Sequence of chain 1.C:
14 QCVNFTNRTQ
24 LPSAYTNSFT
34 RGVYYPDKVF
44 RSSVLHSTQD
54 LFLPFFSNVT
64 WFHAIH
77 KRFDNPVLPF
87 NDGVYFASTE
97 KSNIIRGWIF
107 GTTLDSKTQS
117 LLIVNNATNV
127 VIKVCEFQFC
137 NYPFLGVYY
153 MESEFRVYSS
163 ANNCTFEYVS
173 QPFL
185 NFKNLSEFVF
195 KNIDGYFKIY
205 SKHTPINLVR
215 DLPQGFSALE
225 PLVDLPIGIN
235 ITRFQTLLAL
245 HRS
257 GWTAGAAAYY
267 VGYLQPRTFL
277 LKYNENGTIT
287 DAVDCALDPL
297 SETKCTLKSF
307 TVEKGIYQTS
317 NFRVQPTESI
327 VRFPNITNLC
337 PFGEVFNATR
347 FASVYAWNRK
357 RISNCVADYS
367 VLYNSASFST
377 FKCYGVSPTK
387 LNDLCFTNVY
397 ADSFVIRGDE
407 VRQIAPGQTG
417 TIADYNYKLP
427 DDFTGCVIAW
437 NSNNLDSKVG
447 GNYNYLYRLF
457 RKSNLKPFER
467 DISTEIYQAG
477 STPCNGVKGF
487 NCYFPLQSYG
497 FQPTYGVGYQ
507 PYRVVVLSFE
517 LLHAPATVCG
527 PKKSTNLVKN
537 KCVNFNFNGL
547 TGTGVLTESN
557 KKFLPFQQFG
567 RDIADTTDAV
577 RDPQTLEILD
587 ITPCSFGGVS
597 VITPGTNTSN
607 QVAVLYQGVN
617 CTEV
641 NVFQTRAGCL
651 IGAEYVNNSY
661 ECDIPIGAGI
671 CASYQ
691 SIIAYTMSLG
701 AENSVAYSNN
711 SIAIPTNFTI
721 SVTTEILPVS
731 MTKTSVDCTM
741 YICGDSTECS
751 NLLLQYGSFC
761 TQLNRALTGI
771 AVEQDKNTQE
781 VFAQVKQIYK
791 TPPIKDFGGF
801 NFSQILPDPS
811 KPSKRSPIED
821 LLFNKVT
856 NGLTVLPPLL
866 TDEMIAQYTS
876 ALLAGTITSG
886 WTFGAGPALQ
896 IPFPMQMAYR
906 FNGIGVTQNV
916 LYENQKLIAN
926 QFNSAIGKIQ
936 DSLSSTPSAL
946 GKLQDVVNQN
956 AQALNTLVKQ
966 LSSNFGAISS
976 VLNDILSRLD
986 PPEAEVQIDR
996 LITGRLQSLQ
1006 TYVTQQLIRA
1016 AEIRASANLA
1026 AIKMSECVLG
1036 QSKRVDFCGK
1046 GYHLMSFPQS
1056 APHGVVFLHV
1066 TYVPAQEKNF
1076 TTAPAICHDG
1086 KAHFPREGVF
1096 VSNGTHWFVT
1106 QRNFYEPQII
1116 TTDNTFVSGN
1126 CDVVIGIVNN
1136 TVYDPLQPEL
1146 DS

Binding-site contacts:
Ligand atom N2 contacts residue ASN280 of chain 1.C at 4.4 Å.
Ligand atom C8 contacts residue GLU281 of chain 1.C at 3.4 Å.
Ligand atom O6 contacts residue LYS558 of chain 1.B at 3.5 Å.
Ligand atom N2 contacts residue GLU281 of chain 1.C at 2.8 Å (salt-bridge).
Ligand atom C2 contacts residue GLU281 of chain 1.C at 3.8 Å.
Ligand atom O7 contacts residue ASN280 of chain 1.C at 3.9 Å.
Ligand atom C1 contacts residue ASN282 of chain 1.C at 1.4 Å.
Ligand atom C7 contacts residue ASN280 of chain 1.C at 3.7 Å.
Ligand atom C3 contacts residue GLU281 of chain 1.C at 4.2 Å.
Ligand atom C5 contacts residue ASN282 of chain 1.C at 3.7 Å.
Ligand atom C1 contacts residue GLU281 of chain 1.C at 4.0 Å.
Ligand atom O7 contacts residue ASN282 of chain 1.C at 3.5 Å (h-bond).
Ligand atom C7 contacts residue GLU281 of chain 1.C at 3.6 Å.
Ligand atom O6 contacts residue ASN282 of chain 1.C at 4.0 Å.
Ligand atom C8 contacts residue ASN282 of chain 1.C at 4.5 Å.
Ligand atom O5 contacts residue ASN282 of chain 1.C at 2.4 Å (h-bond).
Ligand atom C3 contacts residue ASN282 of chain 1.C at 3.8 Å.
Ligand atom C8 contacts residue ASN280 of chain 1.C at 3.4 Å.
Ligand atom C2 contacts residue ASN282 of chain 1.C at 2.5 Å.
Ligand atom C7 contacts residue ASN282 of chain 1.C at 3.4 Å.
Ligand atom N2 contacts residue ASN282 of chain 1.C at 2.9 Å (h-bond).
Ligand atom C4 contacts residue ASN282 of chain 1.C at 4.2 Å.

The small molecule below binds the protein below.
Small molecule (SMILES): CC(=O)N[C@@H]1[C@@H](O)[C@H](O)[C@@H](CO)O[C@H]1O

Sequence of chain 1.B:
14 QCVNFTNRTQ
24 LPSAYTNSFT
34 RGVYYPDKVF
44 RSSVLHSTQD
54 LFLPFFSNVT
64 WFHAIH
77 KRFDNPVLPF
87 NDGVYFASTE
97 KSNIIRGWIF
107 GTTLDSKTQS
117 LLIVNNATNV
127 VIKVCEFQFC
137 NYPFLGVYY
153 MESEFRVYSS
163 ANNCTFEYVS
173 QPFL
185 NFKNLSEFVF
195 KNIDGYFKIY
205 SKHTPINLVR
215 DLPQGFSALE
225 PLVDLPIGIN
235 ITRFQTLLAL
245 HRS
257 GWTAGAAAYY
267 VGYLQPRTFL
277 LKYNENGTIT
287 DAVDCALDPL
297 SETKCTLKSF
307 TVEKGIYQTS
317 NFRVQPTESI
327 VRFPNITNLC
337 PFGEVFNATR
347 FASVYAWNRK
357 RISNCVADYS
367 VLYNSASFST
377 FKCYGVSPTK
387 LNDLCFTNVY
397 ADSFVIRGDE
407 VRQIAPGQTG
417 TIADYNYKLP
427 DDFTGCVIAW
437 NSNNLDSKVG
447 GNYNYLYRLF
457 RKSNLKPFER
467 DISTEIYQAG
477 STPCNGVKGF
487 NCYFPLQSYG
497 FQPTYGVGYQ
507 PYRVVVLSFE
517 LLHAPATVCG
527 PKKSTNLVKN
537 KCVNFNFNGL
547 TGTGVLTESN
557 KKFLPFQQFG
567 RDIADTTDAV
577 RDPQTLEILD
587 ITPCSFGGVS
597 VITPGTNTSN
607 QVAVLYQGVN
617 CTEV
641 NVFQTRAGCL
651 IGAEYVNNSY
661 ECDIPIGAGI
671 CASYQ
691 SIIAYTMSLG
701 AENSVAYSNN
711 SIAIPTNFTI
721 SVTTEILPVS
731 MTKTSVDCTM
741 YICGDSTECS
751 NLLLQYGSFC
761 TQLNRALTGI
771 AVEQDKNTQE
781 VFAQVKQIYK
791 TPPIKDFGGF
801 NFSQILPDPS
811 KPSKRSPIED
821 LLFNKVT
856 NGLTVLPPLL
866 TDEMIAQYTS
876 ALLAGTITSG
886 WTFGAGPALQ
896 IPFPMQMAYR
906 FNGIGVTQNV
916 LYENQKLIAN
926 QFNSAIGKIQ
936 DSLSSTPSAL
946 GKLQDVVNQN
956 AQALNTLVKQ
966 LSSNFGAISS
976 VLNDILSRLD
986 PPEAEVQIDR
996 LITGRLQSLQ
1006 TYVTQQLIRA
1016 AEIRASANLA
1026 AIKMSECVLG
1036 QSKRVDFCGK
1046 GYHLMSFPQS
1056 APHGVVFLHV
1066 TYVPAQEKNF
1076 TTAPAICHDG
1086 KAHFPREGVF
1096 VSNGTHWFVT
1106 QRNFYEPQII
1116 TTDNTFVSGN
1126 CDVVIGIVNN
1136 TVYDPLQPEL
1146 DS